A protein and the small-molecule ligand that binds it are described below.
Small molecule (SMILES): NCC(=O)O

Sequence of chain 1.A:
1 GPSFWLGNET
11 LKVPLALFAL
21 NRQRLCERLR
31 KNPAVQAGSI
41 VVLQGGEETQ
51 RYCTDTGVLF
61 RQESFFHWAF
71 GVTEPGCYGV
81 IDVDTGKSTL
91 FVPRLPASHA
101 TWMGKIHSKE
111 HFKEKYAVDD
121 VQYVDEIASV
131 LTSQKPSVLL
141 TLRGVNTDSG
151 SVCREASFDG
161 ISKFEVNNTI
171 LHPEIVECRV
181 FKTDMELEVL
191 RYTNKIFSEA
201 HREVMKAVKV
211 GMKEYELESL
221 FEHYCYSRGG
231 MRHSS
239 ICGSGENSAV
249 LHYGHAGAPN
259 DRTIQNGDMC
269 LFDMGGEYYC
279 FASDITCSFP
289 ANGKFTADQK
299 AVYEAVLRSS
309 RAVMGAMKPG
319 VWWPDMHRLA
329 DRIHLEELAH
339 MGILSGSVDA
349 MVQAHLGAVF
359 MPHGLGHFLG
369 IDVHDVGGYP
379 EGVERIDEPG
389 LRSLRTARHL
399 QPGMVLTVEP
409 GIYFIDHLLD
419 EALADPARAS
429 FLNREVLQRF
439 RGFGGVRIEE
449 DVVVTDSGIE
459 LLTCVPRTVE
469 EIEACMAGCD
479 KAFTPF

Binding-site contacts:
Ligand atom CA contacts residue ILE239 of chain 1.A at 4.0 Å (hydrophobic).
Ligand atom O contacts residue HIS365 of chain 1.A at 3.2 Å (h-bond).
Ligand atom N contacts residue MN1 of chain 1.D at 2.8 Å.
Ligand atom C contacts residue MN1 of chain 1.C at 3.2 Å.
Ligand atom N contacts residue MN1 of chain 1.C at 3.8 Å.
Ligand atom CA contacts residue ASP271 of chain 1.A at 3.3 Å.
Ligand atom N contacts residue PRO1 of chain 1.G at 3.7 Å.
Ligand atom O contacts residue PRO1 of chain 1.G at 2.3 Å (h-bond).
Ligand atom N contacts residue ILE239 of chain 1.A at 4.5 Å.
Ligand atom C contacts residue ASP271 of chain 1.A at 4.1 Å.
Ligand atom N contacts residue OH1 of chain 1.E at 3.2 Å (h-bond).
Ligand atom C contacts residue HIS250 of chain 1.A at 4.1 Å.
Ligand atom O contacts residue MN1 of chain 1.D at 3.9 Å.
Ligand atom CA contacts residue OH1 of chain 1.E at 2.9 Å.
Ligand atom CA contacts residue ASP282 of chain 1.A at 4.0 Å.
Ligand atom CA contacts residue MN1 of chain 1.D at 3.1 Å.
Ligand atom C contacts residue OH1 of chain 1.E at 2.7 Å.
Ligand atom N contacts residue ASP271 of chain 1.A at 3.7 Å.
Ligand atom C contacts residue ASP282 of chain 1.A at 4.0 Å.
Ligand atom C contacts residue GLU407 of chain 1.A at 4.0 Å.
Ligand atom O contacts residue HIS372 of chain 1.A at 2.9 Å (h-bond).
Ligand atom O contacts residue GLU407 of chain 1.A at 3.6 Å.
Ligand atom C contacts residue MN1 of chain 1.D at 3.6 Å.
Ligand atom C contacts residue PRO1 of chain 1.G at 1.3 Å (hydrophobic).
Ligand atom CA contacts residue PRO1 of chain 1.G at 2.4 Å (hydrophobic).
Ligand atom O contacts residue OH1 of chain 1.E at 2.9 Å (h-bond).
Ligand atom N contacts residue ASP282 of chain 1.A at 3.1 Å (salt-bridge).
Ligand atom CA contacts residue MN1 of chain 1.C at 4.0 Å.
Ligand atom CA contacts residue HIS250 of chain 1.A at 4.1 Å.
Ligand atom C contacts residue HIS372 of chain 1.A at 3.7 Å.
Ligand atom C contacts residue HIS365 of chain 1.A at 4.4 Å.
Ligand atom O contacts residue MN1 of chain 1.C at 2.4 Å.
Ligand atom O contacts residue ASP282 of chain 1.A at 3.4 Å (salt-bridge).